Sequence of chain 1.A:
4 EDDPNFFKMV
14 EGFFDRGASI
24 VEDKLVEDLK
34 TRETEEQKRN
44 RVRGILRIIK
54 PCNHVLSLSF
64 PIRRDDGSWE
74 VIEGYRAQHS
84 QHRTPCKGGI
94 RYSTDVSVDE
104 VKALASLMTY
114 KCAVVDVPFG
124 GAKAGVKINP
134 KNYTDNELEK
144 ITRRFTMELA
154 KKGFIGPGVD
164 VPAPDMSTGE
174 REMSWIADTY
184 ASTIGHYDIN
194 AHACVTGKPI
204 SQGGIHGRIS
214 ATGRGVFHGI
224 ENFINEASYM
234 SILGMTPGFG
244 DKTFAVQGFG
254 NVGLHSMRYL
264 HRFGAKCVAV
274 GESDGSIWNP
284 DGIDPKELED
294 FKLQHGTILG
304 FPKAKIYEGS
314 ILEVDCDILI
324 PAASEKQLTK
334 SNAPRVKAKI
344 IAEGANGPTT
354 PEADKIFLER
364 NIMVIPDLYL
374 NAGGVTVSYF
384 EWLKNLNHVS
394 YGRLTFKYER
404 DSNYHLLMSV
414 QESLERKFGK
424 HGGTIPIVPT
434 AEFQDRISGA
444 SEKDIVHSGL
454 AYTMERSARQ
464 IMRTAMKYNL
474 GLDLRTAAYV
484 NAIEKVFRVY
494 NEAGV

Sequence of chain 1.E:
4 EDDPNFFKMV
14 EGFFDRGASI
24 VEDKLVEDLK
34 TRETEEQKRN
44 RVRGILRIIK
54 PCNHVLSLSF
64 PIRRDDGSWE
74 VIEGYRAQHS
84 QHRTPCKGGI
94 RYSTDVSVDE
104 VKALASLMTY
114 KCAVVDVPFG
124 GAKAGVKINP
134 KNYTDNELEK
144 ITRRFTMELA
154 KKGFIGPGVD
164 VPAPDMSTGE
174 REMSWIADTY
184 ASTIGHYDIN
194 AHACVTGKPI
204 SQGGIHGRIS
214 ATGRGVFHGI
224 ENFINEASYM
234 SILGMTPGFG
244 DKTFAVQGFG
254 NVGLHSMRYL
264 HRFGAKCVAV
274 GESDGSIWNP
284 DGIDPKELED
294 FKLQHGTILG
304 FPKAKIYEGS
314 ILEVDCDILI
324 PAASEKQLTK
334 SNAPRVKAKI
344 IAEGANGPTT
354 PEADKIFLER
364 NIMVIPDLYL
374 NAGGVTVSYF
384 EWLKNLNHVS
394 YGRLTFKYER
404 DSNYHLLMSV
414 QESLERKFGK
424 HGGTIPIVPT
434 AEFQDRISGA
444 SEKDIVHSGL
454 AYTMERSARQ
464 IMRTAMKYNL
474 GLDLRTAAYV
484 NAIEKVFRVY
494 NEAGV

Binding-site contacts:
Ligand atom CAM contacts residue ILE187 of chain 1.E at 3.5 Å (hydrophobic).
Ligand atom CAQ contacts residue ILE187 of chain 1.E at 4.1 Å (hydrophobic).
Ligand atom CLAE contacts residue THR186 of chain 1.A at 4.3 Å.
Ligand atom CAS contacts residue THR186 of chain 1.E at 3.9 Å.
Ligand atom CAT contacts residue ILE187 of chain 1.A at 3.5 Å (hydrophobic).
Ligand atom CAJ contacts residue TYR190 of chain 1.E at 4.1 Å (hydrophobic).
Ligand atom CLAH contacts residue THR186 of chain 1.E at 3.9 Å.
Ligand atom CLAC contacts residue MET150 of chain 1.E at 3.6 Å.
Ligand atom CLAE contacts residue H3P1 of chain 1.N at 4.3 Å.
Ligand atom CLAF contacts residue LYS154 of chain 1.A at 4.3 Å.
Ligand atom CLAC contacts residue ILE187 of chain 1.E at 3.5 Å.
Ligand atom CLAD contacts residue H3P1 of chain 1.N at 4.1 Å.
Ligand atom CAP contacts residue THR186 of chain 1.A at 3.8 Å.
Ligand atom OAA contacts residue THR186 of chain 1.E at 4.3 Å.
Ligand atom CLAG contacts residue ILE187 of chain 1.A at 3.2 Å.
Ligand atom CLAF contacts residue THR186 of chain 1.E at 3.5 Å.
Ligand atom CAJ contacts residue ILE187 of chain 1.E at 3.4 Å (hydrophobic).
Ligand atom CAT contacts residue THR186 of chain 1.A at 3.9 Å.
Ligand atom CAR contacts residue THR186 of chain 1.A at 3.8 Å.
Ligand atom CAR contacts residue ILE187 of chain 1.A at 3.5 Å (hydrophobic).
Ligand atom CAP contacts residue ILE187 of chain 1.A at 4.0 Å (hydrophobic).
Ligand atom CAK contacts residue ILE187 of chain 1.A at 3.3 Å (hydrophobic).
Ligand atom CAL contacts residue THR186 of chain 1.A at 3.6 Å.
Ligand atom OAB contacts residue H3P1 of chain 1.N at 3.6 Å.
Ligand atom CLAD contacts residue ILE187 of chain 1.E at 3.9 Å.
Ligand atom CLAH contacts residue ILE187 of chain 1.A at 4.0 Å.
Ligand atom CAI contacts residue THR186 of chain 1.A at 3.4 Å.
Ligand atom CLAE contacts residue TYR190 of chain 1.A at 3.0 Å.
Ligand atom CAJ contacts residue THR186 of chain 1.E at 4.2 Å.
Ligand atom CLAF contacts residue HIS189 of chain 1.E at 3.5 Å.
Ligand atom OAA contacts residue ILE187 of chain 1.A at 4.2 Å.
Ligand atom CAN contacts residue ILE187 of chain 1.A at 4.1 Å (hydrophobic).
Ligand atom OAA contacts residue ILE187 of chain 1.E at 3.8 Å.
Ligand atom CAU contacts residue ILE187 of chain 1.A at 4.3 Å (hydrophobic).
Ligand atom CAN contacts residue THR186 of chain 1.A at 3.6 Å.
Ligand atom CLAF contacts residue TYR190 of chain 1.E at 4.0 Å.
Ligand atom CAO contacts residue THR186 of chain 1.E at 3.5 Å.
Ligand atom CLAC contacts residue LYS154 of chain 1.E at 4.0 Å.
Ligand atom CLAE contacts residue HIS189 of chain 1.A at 4.2 Å.
Ligand atom CAO contacts residue ILE187 of chain 1.E at 4.0 Å (hydrophobic).

A small-molecule ligand and the protein it binds are described below.
Small molecule (SMILES): Oc1c(Cl)cc(Cl)c(Cl)c1Cc1c(O)c(Cl)cc(Cl)c1Cl